This small molecule binds to this protein.
Small molecule (SMILES): Cn1nc(C(C)(C)C)cc1NC(=O)Nc1ccc(Cl)cc1

Binding-site contacts:
Ligand atom N2 contacts residue ASP168 of chain 1.A at 3.9 Å.
Ligand atom C15 contacts residue GLU71 of chain 1.A at 3.2 Å.
Ligand atom C15 contacts residue LEU74 of chain 1.A at 3.7 Å (hydrophobic).
Ligand atom C19 contacts residue HIS148 of chain 1.A at 3.9 Å.
Ligand atom N11 contacts residue LEU74 of chain 1.A at 3.8 Å.
Ligand atom C8 contacts residue ILE84 of chain 1.A at 3.7 Å (hydrophobic).
Ligand atom N11 contacts residue ASP168 of chain 1.A at 3.5 Å.
Ligand atom N9 contacts residue ASP168 of chain 1.A at 4.0 Å.
Ligand atom N2 contacts residue LEU75 of chain 1.A at 3.9 Å.
Ligand atom N9 contacts residue LEU75 of chain 1.A at 3.7 Å.
Ligand atom CL6 contacts residue THR106 of chain 1.A at 3.9 Å.
Ligand atom N11 contacts residue GLU71 of chain 1.A at 3.8 Å.
Ligand atom C15 contacts residue ASP168 of chain 1.A at 3.8 Å.
Ligand atom C17 contacts residue HIS148 of chain 1.A at 3.6 Å.
Ligand atom N12 contacts residue LEU74 of chain 1.A at 3.5 Å.
Ligand atom O1 contacts residue ILE84 of chain 1.A at 3.8 Å.
Ligand atom C14 contacts residue ASP168 of chain 1.A at 3.8 Å.
Ligand atom C5 contacts residue LYS53 of chain 1.A at 3.6 Å.
Ligand atom C4 contacts residue GLU71 of chain 1.A at 3.6 Å.
Ligand atom O1 contacts residue LEU167 of chain 1.A at 3.4 Å.
Ligand atom C3 contacts residue ILE84 of chain 1.A at 3.8 Å (hydrophobic).
Ligand atom N12 contacts residue ASP168 of chain 1.A at 3.7 Å.
Ligand atom C19 contacts residue ILE166 of chain 1.A at 3.7 Å (hydrophobic).
Ligand atom C8 contacts residue ASP168 of chain 1.A at 3.4 Å.
Ligand atom C14 contacts residue ILE84 of chain 1.A at 3.8 Å (hydrophobic).
Ligand atom C10 contacts residue GLU71 of chain 1.A at 3.9 Å.
Ligand atom C1 contacts residue GLU71 of chain 1.A at 3.6 Å.
Ligand atom N9 contacts residue GLU71 of chain 1.A at 3.2 Å (salt-bridge).
Ligand atom C18 contacts residue MET78 of chain 1.A at 3.8 Å (hydrophobic).
Ligand atom C7 contacts residue ILE84 of chain 1.A at 3.8 Å (hydrophobic).
Ligand atom C1 contacts residue LEU75 of chain 1.A at 3.9 Å (hydrophobic).
Ligand atom C19 contacts residue LEU167 of chain 1.A at 4.0 Å (hydrophobic).
Ligand atom C4 contacts residue LEU75 of chain 1.A at 4.0 Å (hydrophobic).
Ligand atom C10 contacts residue ASP168 of chain 1.A at 3.7 Å.
Ligand atom O1 contacts residue ASP168 of chain 1.A at 3.0 Å (salt-bridge).
Ligand atom C19 contacts residue ILE141 of chain 1.A at 3.8 Å (hydrophobic).
Ligand atom C1 contacts residue ASP168 of chain 1.A at 3.4 Å.
Ligand atom N2 contacts residue GLU71 of chain 1.A at 2.7 Å (salt-bridge).
Ligand atom C3 contacts residue GLU71 of chain 1.A at 3.5 Å.
Ligand atom C4 contacts residue LYS53 of chain 1.A at 3.8 Å.

Sequence of chain 1.A:
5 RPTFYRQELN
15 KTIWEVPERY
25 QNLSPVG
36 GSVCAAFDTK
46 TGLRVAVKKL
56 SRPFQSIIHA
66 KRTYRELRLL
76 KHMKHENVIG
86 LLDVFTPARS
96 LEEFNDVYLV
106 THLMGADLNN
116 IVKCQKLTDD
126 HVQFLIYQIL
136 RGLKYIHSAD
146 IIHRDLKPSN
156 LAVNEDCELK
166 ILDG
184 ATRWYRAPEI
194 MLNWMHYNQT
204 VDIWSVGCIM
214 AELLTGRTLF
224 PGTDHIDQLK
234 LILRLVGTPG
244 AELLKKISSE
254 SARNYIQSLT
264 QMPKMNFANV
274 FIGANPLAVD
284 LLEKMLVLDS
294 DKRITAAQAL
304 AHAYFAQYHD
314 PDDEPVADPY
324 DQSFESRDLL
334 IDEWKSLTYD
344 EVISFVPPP